Binding-site contacts:
Ligand atom O34 contacts residue SER105 of chain 2.A at 3.3 Å (h-bond).
Ligand atom C18 contacts residue TYR181 of chain 2.A at 3.3 Å (hydrophobic).
Ligand atom C29 contacts residue HIS235 of chain 2.A at 3.6 Å.
Ligand atom C7 contacts residue LEU234 of chain 2.A at 3.6 Å (hydrophobic).
Ligand atom C17 contacts residue TYR181 of chain 2.A at 3.3 Å (hydrophobic).
Ligand atom C7 contacts residue TYR188 of chain 2.A at 3.4 Å (hydrophobic).
Ligand atom C17 contacts residue PRO95 of chain 2.A at 3.5 Å (hydrophobic).
Ligand atom C27 contacts residue VAL106 of chain 2.A at 3.5 Å (hydrophobic).
Ligand atom C28 contacts residue LYS103 of chain 2.A at 3.4 Å.
Ligand atom C13 contacts residue LYS101 of chain 2.A at 3.5 Å.
Ligand atom C32 contacts residue HIS235 of chain 2.A at 3.2 Å.
Ligand atom C24 contacts residue VAL106 of chain 2.A at 3.6 Å (hydrophobic).
Ligand atom C26 contacts residue VAL106 of chain 2.A at 3.4 Å (hydrophobic).
Ligand atom C21 contacts residue LYS104 of chain 2.A at 3.4 Å.
Ligand atom C20 contacts residue LYS104 of chain 2.A at 3.2 Å.
Ligand atom O37 contacts residue PRO225 of chain 2.A at 3.5 Å.
Ligand atom C33 contacts residue TYR318 of chain 2.A at 3.7 Å (hydrophobic).
Ligand atom O9 contacts residue LEU234 of chain 2.A at 3.6 Å.
Ligand atom O9 contacts residue PHE227 of chain 2.A at 3.6 Å.
Ligand atom C1 contacts residue GLY190 of chain 2.A at 3.5 Å.
Ligand atom C36 contacts residue ARG199 of chain 2.A at 3.3 Å.
Ligand atom O25 contacts residue SER105 of chain 2.A at 3.6 Å.
Ligand atom C28 contacts residue PRO236 of chain 2.A at 3.3 Å (hydrophobic).
Ligand atom C30 contacts residue PRO236 of chain 2.A at 3.6 Å (hydrophobic).
Ligand atom N19 contacts residue LEU100 of chain 2.A at 3.4 Å.
Ligand atom N19 contacts residue TYR181 of chain 2.A at 3.5 Å.
Ligand atom C32 contacts residue PRO236 of chain 2.A at 3.4 Å (hydrophobic).
Ligand atom C24 contacts residue PRO225 of chain 2.A at 3.4 Å (hydrophobic).
Ligand atom C20 contacts residue SER105 of chain 2.A at 3.2 Å.
Ligand atom C32 contacts residue TYR318 of chain 2.A at 3.4 Å (hydrophobic).
Ligand atom C27 contacts residue LYS103 of chain 2.A at 3.6 Å.
Ligand atom O25 contacts residue VAL106 of chain 2.A at 2.9 Å (h-bond).
Ligand atom C30 contacts residue HIS235 of chain 2.A at 3.6 Å.
Ligand atom C29 contacts residue PRO236 of chain 2.A at 3.4 Å (hydrophobic).
Ligand atom C36 contacts residue THR107 of chain 2.A at 3.4 Å.
Ligand atom C35 contacts residue SER105 of chain 2.A at 3.0 Å.
Ligand atom C17 contacts residue TRP229 of chain 2.A at 3.6 Å (hydrophobic).
Ligand atom C21 contacts residue SER105 of chain 2.A at 3.6 Å.
Ligand atom C18 contacts residue LEU100 of chain 2.A at 3.5 Å (hydrophobic).
Ligand atom O34 contacts residue VAL106 of chain 2.A at 3.2 Å (h-bond).

Sequence of chain 2.B:
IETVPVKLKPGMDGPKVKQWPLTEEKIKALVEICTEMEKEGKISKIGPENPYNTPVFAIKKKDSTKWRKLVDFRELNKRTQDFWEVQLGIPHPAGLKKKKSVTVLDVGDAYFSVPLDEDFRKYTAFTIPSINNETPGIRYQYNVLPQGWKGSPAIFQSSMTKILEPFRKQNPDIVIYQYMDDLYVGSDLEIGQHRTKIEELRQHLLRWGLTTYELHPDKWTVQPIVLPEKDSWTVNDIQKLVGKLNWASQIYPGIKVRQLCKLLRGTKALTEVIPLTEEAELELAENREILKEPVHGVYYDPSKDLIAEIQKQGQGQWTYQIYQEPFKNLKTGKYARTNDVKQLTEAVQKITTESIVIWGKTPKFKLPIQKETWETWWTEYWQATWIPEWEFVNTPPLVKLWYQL

Sequence of chain 2.A:
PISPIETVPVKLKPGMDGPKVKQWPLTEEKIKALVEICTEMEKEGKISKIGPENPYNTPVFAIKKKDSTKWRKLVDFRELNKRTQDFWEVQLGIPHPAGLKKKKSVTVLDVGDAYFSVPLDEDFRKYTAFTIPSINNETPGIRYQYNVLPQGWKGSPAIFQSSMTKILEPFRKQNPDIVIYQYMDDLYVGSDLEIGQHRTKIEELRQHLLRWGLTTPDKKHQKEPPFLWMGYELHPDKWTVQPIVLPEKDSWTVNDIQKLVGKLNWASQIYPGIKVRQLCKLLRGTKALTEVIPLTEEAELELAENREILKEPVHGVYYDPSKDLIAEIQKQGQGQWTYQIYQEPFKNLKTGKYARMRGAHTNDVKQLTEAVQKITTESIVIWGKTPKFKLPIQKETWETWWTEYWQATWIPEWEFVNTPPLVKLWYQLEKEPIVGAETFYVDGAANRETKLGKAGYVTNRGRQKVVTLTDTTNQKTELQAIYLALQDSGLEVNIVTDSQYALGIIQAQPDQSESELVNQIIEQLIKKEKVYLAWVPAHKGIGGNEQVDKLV

The protein below binds the small molecule below.
Small molecule (SMILES): CCOP(=O)(COc1ccc(CCc2cnc3c(c2)C(=O)N(C)c2cccnc2N3CC)cc1)OCC